Binding-site contacts:
Ligand atom O5 contacts residue ASN124 of chain 1.D at 2.3 Å (h-bond).
Ligand atom C7 contacts residue ASN124 of chain 1.D at 4.0 Å.
Ligand atom C8 contacts residue ASN124 of chain 1.D at 3.8 Å.
Ligand atom C4 contacts residue ASN124 of chain 1.D at 4.2 Å.
Ligand atom C3 contacts residue ASN124 of chain 1.D at 3.8 Å.
Ligand atom C7 contacts residue PRO123 of chain 1.D at 3.6 Å (hydrophobic).
Ligand atom C8 contacts residue PRO123 of chain 1.D at 3.9 Å (hydrophobic).
Ligand atom C1 contacts residue ASN124 of chain 1.D at 1.4 Å.
Ligand atom N2 contacts residue ASN124 of chain 1.D at 2.9 Å (h-bond).
Ligand atom N2 contacts residue PRO123 of chain 1.D at 3.6 Å.
Ligand atom C5 contacts residue ASN124 of chain 1.D at 3.6 Å.
Ligand atom C2 contacts residue ASN124 of chain 1.D at 2.5 Å.
Ligand atom O7 contacts residue PRO123 of chain 1.D at 3.9 Å.

Sequence of chain 1.D:
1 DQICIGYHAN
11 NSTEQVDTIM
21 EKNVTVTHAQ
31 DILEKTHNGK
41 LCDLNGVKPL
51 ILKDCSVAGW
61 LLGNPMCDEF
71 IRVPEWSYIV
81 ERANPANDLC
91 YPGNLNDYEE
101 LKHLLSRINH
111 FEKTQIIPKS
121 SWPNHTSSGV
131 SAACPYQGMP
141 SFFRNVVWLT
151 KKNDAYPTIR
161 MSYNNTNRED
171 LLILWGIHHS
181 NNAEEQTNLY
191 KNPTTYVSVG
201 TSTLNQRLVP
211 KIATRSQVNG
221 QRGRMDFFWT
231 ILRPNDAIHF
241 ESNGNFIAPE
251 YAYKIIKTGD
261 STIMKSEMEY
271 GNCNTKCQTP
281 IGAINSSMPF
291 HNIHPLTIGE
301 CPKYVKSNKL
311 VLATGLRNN

A small-molecule ligand and the protein it binds are described below.
Small molecule (SMILES): CC(=O)N[C@@H]1[C@@H](O)[C@H](O)[C@@H](CO)O[C@H]1O